Sequence of chain 1.A:
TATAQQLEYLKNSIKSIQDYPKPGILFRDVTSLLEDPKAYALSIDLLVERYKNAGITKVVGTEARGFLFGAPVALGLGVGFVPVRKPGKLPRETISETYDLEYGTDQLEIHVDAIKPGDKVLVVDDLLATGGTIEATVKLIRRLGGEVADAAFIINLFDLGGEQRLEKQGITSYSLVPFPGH

Binding-site contacts:
Ligand atom C5 contacts residue ILE29 of chain 1.A at 4.3 Å (hydrophobic).
Ligand atom C6 contacts residue PHE31 of chain 1.A at 4.0 Å (hydrophobic).
Ligand atom C8 contacts residue LEU164 of chain 1.A at 4.3 Å (hydrophobic).
Ligand atom N7 contacts residue HIS186 of chain 1.A at 2.6 Å (h-bond).
Ligand atom N6 contacts residue ARG32 of chain 1.A at 4.0 Å.
Ligand atom N9 contacts residue LEU161 of chain 1.A at 4.2 Å.
Ligand atom C5 contacts residue LEU161 of chain 1.A at 3.3 Å (hydrophobic).
Ligand atom N6 contacts residue ILE29 of chain 1.A at 3.6 Å.
Ligand atom N9 contacts residue ALA133 of chain 1.A at 4.0 Å.
Ligand atom C2 contacts residue PHE31 of chain 1.A at 3.4 Å (hydrophobic).
Ligand atom N7 contacts residue LEU164 of chain 1.A at 4.4 Å.
Ligand atom C6 contacts residue ARG32 of chain 1.A at 3.9 Å.
Ligand atom N6 contacts residue HIS186 of chain 1.A at 2.9 Å (h-bond).
Ligand atom N3 contacts residue LEU131 of chain 1.A at 3.7 Å.
Ligand atom C4 contacts residue LEU131 of chain 1.A at 4.1 Å (hydrophobic).
Ligand atom C2 contacts residue LEU131 of chain 1.A at 3.5 Å (hydrophobic).
Ligand atom N7 contacts residue ILE29 of chain 1.A at 4.2 Å.
Ligand atom C6 contacts residue LEU30 of chain 1.A at 3.9 Å (hydrophobic).
Ligand atom N1 contacts residue LEU30 of chain 1.A at 4.1 Å.
Ligand atom N6 contacts residue LEU30 of chain 1.A at 2.9 Å (h-bond).
Ligand atom N9 contacts residue LEU131 of chain 1.A at 4.3 Å.
Ligand atom N7 contacts residue LEU161 of chain 1.A at 3.5 Å.
Ligand atom N1 contacts residue ARG32 of chain 1.A at 2.9 Å (salt-bridge).
Ligand atom C5 contacts residue HIS186 of chain 1.A at 3.7 Å.
Ligand atom N1 contacts residue LEU161 of chain 1.A at 4.2 Å.
Ligand atom N1 contacts residue LEU131 of chain 1.A at 4.2 Å.
Ligand atom C8 contacts residue HIS186 of chain 1.A at 3.5 Å.
Ligand atom N6 contacts residue LEU161 of chain 1.A at 3.8 Å.
Ligand atom C2 contacts residue ARG32 of chain 1.A at 3.6 Å.
Ligand atom C6 contacts residue LEU161 of chain 1.A at 3.5 Å (hydrophobic).
Ligand atom C6 contacts residue HIS186 of chain 1.A at 3.8 Å.
Ligand atom C6 contacts residue ILE29 of chain 1.A at 4.0 Å (hydrophobic).
Ligand atom N3 contacts residue LEU161 of chain 1.A at 4.5 Å.
Ligand atom C8 contacts residue LEU161 of chain 1.A at 4.0 Å (hydrophobic).
Ligand atom N1 contacts residue PHE31 of chain 1.A at 3.5 Å.
Ligand atom C4 contacts residue PHE31 of chain 1.A at 4.3 Å (hydrophobic).
Ligand atom C8 contacts residue ALA133 of chain 1.A at 4.0 Å (hydrophobic).
Ligand atom N6 contacts residue PHE31 of chain 1.A at 3.8 Å.
Ligand atom N3 contacts residue PHE31 of chain 1.A at 3.5 Å.
Ligand atom C4 contacts residue LEU161 of chain 1.A at 3.8 Å (hydrophobic).

This protein binds this small molecule.
Small molecule (SMILES): Nc1ncnc2[nH]cnc12